Sequence of chain 1.A:
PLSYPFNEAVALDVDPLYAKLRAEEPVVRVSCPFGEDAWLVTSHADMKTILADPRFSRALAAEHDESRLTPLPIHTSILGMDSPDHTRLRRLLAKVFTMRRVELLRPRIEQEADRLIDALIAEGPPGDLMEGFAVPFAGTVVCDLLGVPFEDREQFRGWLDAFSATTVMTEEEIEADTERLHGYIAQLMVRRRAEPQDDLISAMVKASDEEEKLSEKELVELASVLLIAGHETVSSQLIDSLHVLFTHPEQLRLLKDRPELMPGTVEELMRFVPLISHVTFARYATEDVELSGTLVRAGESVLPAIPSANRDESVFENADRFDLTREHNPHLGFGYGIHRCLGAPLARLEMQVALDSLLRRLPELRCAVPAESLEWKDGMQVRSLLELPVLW

Binding-site contacts:
Ligand atom CAL contacts residue PHE189 of chain 1.A at 3.2 Å (hydrophobic).
Ligand atom CAJ contacts residue ILE254 of chain 1.A at 4.2 Å (hydrophobic).
Ligand atom CAF contacts residue LEU105 of chain 1.A at 4.1 Å (hydrophobic).
Ligand atom OAV contacts residue SER190 of chain 1.A at 3.9 Å.
Ligand atom CAB contacts residue HEM1 of chain 1.B at 4.0 Å.
Ligand atom CB contacts residue THR306 of chain 1.A at 4.0 Å.
Ligand atom CA contacts residue VAL408 of chain 1.A at 4.2 Å (hydrophobic).
Ligand atom OAV contacts residue PHE307 of chain 1.A at 3.6 Å.
Ligand atom CAF contacts residue VAL251 of chain 1.A at 4.0 Å (hydrophobic).
Ligand atom F1 contacts residue PHE307 of chain 1.A at 3.9 Å.
Ligand atom O contacts residue THR259 of chain 1.A at 3.8 Å.
Ligand atom CAA contacts residue VAL251 of chain 1.A at 3.7 Å (hydrophobic).
Ligand atom CAA contacts residue LEU105 of chain 1.A at 3.7 Å (hydrophobic).
Ligand atom C contacts residue VAL408 of chain 1.A at 4.0 Å (hydrophobic).
Ligand atom CAJ contacts residue PHE307 of chain 1.A at 4.2 Å (hydrophobic).
Ligand atom CAA contacts residue THR102 of chain 1.A at 3.5 Å.
Ligand atom S1 contacts residue GLN407 of chain 1.A at 4.2 Å.
Ligand atom CAC contacts residue HEM1 of chain 1.B at 3.8 Å.
Ligand atom S1 contacts residue PHE307 of chain 1.A at 4.1 Å.
Ligand atom CG1 contacts residue THR259 of chain 1.A at 4.2 Å.
Ligand atom CAD contacts residue ALA255 of chain 1.A at 4.3 Å (hydrophobic).
Ligand atom S1 contacts residue THR306 of chain 1.A at 3.5 Å (h-bond).
Ligand atom F1 contacts residue THR102 of chain 1.A at 3.6 Å.
Ligand atom CAH contacts residue THR259 of chain 1.A at 3.9 Å.
Ligand atom CAL contacts residue GLN407 of chain 1.A at 4.3 Å.
Ligand atom CG1 contacts residue HEM1 of chain 1.B at 3.9 Å.
Ligand atom F1 contacts residue VAL251 of chain 1.A at 4.0 Å.
Ligand atom CA contacts residue ILE302 of chain 1.A at 4.2 Å (hydrophobic).
Ligand atom O contacts residue VAL408 of chain 1.A at 3.4 Å.
Ligand atom CG2 contacts residue PHE307 of chain 1.A at 4.2 Å (hydrophobic).
Ligand atom CAB contacts residue VAL251 of chain 1.A at 3.9 Å (hydrophobic).
Ligand atom CG2 contacts residue THR306 of chain 1.A at 4.0 Å.
Ligand atom CG2 contacts residue HEM1 of chain 1.B at 4.0 Å.
Ligand atom NAG contacts residue THR259 of chain 1.A at 4.2 Å.
Ligand atom OAV contacts residue PHE189 of chain 1.A at 2.8 Å (h-bond).
Ligand atom CAL contacts residue SER190 of chain 1.A at 3.7 Å.
Ligand atom OAV contacts residue GLN407 of chain 1.A at 3.2 Å (h-bond).
Ligand atom NAG contacts residue ALA255 of chain 1.A at 3.6 Å.
Ligand atom NAM contacts residue PHE307 of chain 1.A at 4.2 Å.
Ligand atom CAB contacts residue LEU105 of chain 1.A at 3.9 Å (hydrophobic).

The protein below binds the small molecule below.
Small molecule (SMILES): CC(C)[C@H](S)C(=O)N[C@H](CO)Cc1c[nH]c2cccc(F)c12